Binding-site contacts:
Ligand atom N1 contacts residue GLU304 of chain 1.E at 3.0 Å (salt-bridge).
Ligand atom C1 contacts residue PHE417 of chain 1.E at 3.8 Å (hydrophobic).
Ligand atom O2 contacts residue TYR422 of chain 1.E at 2.6 Å (h-bond).
Ligand atom C7 contacts residue PHE417 of chain 1.E at 3.5 Å (hydrophobic).
Ligand atom N1 contacts residue MET303 of chain 1.E at 3.4 Å (h-bond).
Ligand atom N3 contacts residue TYR422 of chain 1.E at 3.7 Å.
Ligand atom O1 contacts residue ZN1 of chain 1.EE at 2.8 Å.
Ligand atom P1 contacts residue ZN1 of chain 1.EE at 3.0 Å.
Ligand atom N1 contacts residue GLU167 of chain 1.E at 2.5 Å (salt-bridge).
Ligand atom C1 contacts residue GLU167 of chain 1.E at 3.5 Å.
Ligand atom C24 contacts residue SER300 of chain 1.E at 3.9 Å.
Ligand atom C9 contacts residue ALA302 of chain 1.E at 3.5 Å (hydrophobic).
Ligand atom O1 contacts residue GLU304 of chain 1.E at 3.0 Å (salt-bridge).
Ligand atom O1 contacts residue HIS341 of chain 1.E at 3.7 Å.
Ligand atom N1 contacts residue GLU360 of chain 1.E at 3.8 Å.
Ligand atom C3 contacts residue SER300 of chain 1.E at 3.0 Å.
Ligand atom C21 contacts residue TYR422 of chain 1.E at 3.4 Å (hydrophobic).
Ligand atom C9 contacts residue GLU167 of chain 1.E at 3.8 Å.
Ligand atom P1 contacts residue ALA302 of chain 1.E at 3.6 Å.
Ligand atom O2 contacts residue GLU360 of chain 1.E at 2.9 Å (salt-bridge).
Ligand atom C15 contacts residue HIS337 of chain 1.E at 3.5 Å.
Ligand atom C26 contacts residue GLN299 of chain 1.E at 3.7 Å.
Ligand atom O3 contacts residue GLY301 of chain 1.E at 2.8 Å (h-bond).
Ligand atom O1 contacts residue GLU338 of chain 1.E at 3.0 Å (salt-bridge).
Ligand atom O1 contacts residue HIS337 of chain 1.E at 3.6 Å.
Ligand atom C15 contacts residue LYS364 of chain 1.E at 3.7 Å.
Ligand atom C13 contacts residue ALA302 of chain 1.E at 3.7 Å (hydrophobic).
Ligand atom N2 contacts residue TYR422 of chain 1.E at 3.8 Å.
Ligand atom C6 contacts residue PHE417 of chain 1.E at 3.8 Å (hydrophobic).
Ligand atom C16 contacts residue THR334 of chain 1.E at 3.3 Å.
Ligand atom C26 contacts residue SER829 of chain 1.E at 3.7 Å.
Ligand atom N4 contacts residue TYR422 of chain 1.E at 3.9 Å.
Ligand atom O2 contacts residue ZN1 of chain 1.EE at 2.2 Å.
Ligand atom C11 contacts residue ALA302 of chain 1.E at 3.1 Å (hydrophobic).
Ligand atom C15 contacts residue GLU367 of chain 1.E at 3.7 Å.
Ligand atom C13 contacts residue GLU338 of chain 1.E at 3.3 Å.
Ligand atom O2 contacts residue HIS337 of chain 1.E at 3.6 Å.
Ligand atom O1 contacts residue ALA302 of chain 1.E at 3.8 Å.
Ligand atom C4 contacts residue SER300 of chain 1.E at 3.5 Å.
Ligand atom C3 contacts residue GLN165 of chain 1.E at 3.5 Å.

The protein below binds the small molecule below.
Small molecule (SMILES): CC(C)C[C@H](CP(=O)(O)[C@@H](N)CCc1ccccc1)C(=O)N[C@@H](Cc1c[nH]c2ccccc12)C(N)=O

Sequence of chain 1.E:
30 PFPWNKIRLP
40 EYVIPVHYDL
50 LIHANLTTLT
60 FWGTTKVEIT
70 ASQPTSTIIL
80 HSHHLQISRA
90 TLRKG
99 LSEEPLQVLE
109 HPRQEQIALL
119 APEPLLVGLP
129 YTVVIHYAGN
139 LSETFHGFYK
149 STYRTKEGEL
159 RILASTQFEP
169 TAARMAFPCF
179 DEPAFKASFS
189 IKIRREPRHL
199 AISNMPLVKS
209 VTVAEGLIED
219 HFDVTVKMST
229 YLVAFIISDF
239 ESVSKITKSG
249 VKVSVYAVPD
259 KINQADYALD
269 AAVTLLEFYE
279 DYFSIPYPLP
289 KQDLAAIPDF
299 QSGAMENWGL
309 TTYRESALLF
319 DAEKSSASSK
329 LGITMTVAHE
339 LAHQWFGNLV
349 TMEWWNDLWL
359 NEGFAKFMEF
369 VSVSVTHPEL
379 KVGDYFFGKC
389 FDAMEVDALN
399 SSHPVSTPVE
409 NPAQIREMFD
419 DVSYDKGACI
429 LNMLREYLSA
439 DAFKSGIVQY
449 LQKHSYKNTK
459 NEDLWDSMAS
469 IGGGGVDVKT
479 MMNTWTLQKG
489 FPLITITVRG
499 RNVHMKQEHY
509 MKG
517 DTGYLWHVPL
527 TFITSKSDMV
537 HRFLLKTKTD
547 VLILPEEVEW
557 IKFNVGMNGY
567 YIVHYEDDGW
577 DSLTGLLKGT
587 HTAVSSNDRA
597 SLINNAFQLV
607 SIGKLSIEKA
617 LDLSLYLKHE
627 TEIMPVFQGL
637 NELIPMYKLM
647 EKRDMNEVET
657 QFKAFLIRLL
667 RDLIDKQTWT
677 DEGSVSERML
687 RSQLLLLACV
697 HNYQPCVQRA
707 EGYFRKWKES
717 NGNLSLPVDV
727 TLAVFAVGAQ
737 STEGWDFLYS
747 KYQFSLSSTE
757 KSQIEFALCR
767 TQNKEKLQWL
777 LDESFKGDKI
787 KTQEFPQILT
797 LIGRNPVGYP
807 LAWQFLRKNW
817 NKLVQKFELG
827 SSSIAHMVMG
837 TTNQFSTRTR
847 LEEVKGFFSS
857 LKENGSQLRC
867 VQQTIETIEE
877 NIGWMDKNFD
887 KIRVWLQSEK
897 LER